Sequence of chain 1.D:
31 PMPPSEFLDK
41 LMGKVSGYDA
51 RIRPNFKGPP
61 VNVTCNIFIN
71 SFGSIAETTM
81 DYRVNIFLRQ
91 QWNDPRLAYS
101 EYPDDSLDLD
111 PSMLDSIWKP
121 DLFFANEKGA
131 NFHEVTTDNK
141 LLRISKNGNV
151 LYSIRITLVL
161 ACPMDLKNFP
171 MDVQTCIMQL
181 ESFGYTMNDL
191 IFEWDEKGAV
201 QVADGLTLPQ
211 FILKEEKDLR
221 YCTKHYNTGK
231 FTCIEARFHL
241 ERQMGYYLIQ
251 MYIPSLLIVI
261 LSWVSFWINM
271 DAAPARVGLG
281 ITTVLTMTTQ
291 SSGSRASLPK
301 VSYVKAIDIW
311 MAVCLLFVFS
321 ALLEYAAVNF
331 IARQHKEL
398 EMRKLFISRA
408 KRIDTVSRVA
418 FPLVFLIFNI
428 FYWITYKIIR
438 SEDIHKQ

Sequence of chain 1.C:
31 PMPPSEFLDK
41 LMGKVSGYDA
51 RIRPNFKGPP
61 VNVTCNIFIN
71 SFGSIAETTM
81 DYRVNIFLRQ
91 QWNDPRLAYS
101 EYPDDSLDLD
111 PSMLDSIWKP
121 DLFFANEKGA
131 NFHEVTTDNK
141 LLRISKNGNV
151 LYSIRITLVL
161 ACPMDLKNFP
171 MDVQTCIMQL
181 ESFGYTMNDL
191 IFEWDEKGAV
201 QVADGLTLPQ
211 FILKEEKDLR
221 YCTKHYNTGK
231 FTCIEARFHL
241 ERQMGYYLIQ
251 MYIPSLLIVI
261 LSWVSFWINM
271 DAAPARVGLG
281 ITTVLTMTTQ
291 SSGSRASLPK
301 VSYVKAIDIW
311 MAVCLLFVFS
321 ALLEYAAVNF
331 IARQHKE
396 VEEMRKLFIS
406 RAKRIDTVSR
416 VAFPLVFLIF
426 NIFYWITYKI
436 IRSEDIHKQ

Binding-site contacts:
Ligand atom N contacts residue SER182 of chain 1.C at 4.2 Å.
Ligand atom CA contacts residue THR228 of chain 1.C at 4.2 Å.
Ligand atom O contacts residue PHE87 of chain 1.D at 4.3 Å.
Ligand atom CA contacts residue PHE87 of chain 1.D at 4.2 Å (hydrophobic).
Ligand atom C contacts residue LEU141 of chain 1.D at 4.3 Å (hydrophobic).
Ligand atom CA contacts residue TYR226 of chain 1.C at 4.1 Å (hydrophobic).
Ligand atom C contacts residue PHE87 of chain 1.D at 4.4 Å (hydrophobic).
Ligand atom OXT contacts residue THR228 of chain 1.C at 4.1 Å.
Ligand atom CA contacts residue PHE231 of chain 1.C at 4.1 Å (hydrophobic).
Ligand atom C contacts residue PHE183 of chain 1.C at 4.4 Å (hydrophobic).
Ligand atom N contacts residue PHE183 of chain 1.C at 2.6 Å (h-bond).
Ligand atom C contacts residue THR228 of chain 1.C at 3.6 Å.
Ligand atom O contacts residue TYR226 of chain 1.C at 4.5 Å.
Ligand atom N contacts residue PHE231 of chain 1.C at 3.6 Å.
Ligand atom OXT contacts residue SER153 of chain 1.D at 3.0 Å (h-bond).
Ligand atom C contacts residue SER153 of chain 1.D at 3.8 Å.
Ligand atom OXT contacts residue PHE183 of chain 1.C at 3.9 Å.
Ligand atom C contacts residue ARG89 of chain 1.D at 4.0 Å.
Ligand atom OXT contacts residue LEU141 of chain 1.D at 3.4 Å.
Ligand atom O contacts residue SER153 of chain 1.D at 4.0 Å.
Ligand atom O contacts residue ARG89 of chain 1.D at 2.9 Å (salt-bridge).
Ligand atom CA contacts residue PHE183 of chain 1.C at 4.0 Å (hydrophobic).
Ligand atom O contacts residue THR228 of chain 1.C at 3.2 Å (h-bond).

The protein below binds the small molecule below.
Small molecule (SMILES): NCC(=O)O